Binding-site contacts:
Ligand atom C8 contacts residue HIS103 of chain 1.A at 3.4 Å.
Ligand atom O1A contacts residue HIS98 of chain 1.A at 3.3 Å (h-bond).
Ligand atom N9 contacts residue HIS103 of chain 1.A at 3.2 Å (h-bond).
Ligand atom PG contacts residue TYR203 of chain 1.A at 3.8 Å.
Ligand atom C2 contacts residue GLN263 of chain 1.A at 3.4 Å.
Ligand atom C5 contacts residue HIS258 of chain 1.A at 3.4 Å.
Ligand atom N3 contacts residue HIS103 of chain 1.A at 3.3 Å.
Ligand atom O2G contacts residue TYR203 of chain 1.A at 2.6 Å (h-bond).
Ligand atom O1B contacts residue HIS103 of chain 1.A at 3.1 Å.
Ligand atom O4' contacts residue ARG52 of chain 1.A at 3.1 Å (salt-bridge).
Ligand atom O1G contacts residue ARG254 of chain 1.A at 3.4 Å (salt-bridge).
Ligand atom O5' contacts residue ARG52 of chain 1.A at 3.6 Å (salt-bridge).
Ligand atom PA contacts residue ASP199 of chain 1.A at 3.5 Å.
Ligand atom N1 contacts residue GLN263 of chain 1.A at 3.3 Å (h-bond).
Ligand atom C4' contacts residue GLN37 of chain 1.A at 3.4 Å.
Ligand atom O3A contacts residue ASP199 of chain 1.A at 3.3 Å (salt-bridge).
Ligand atom O4' contacts residue HIS103 of chain 1.A at 2.9 Å (h-bond).
Ligand atom C4' contacts residue ARG52 of chain 1.A at 3.3 Å.
Ligand atom C4 contacts residue HIS258 of chain 1.A at 3.7 Å.
Ligand atom O3G contacts residue TYR203 of chain 1.A at 3.7 Å.
Ligand atom C1' contacts residue HIS103 of chain 1.A at 3.4 Å.
Ligand atom O3' contacts residue GLN37 of chain 1.A at 3.0 Å (h-bond).
Ligand atom N7 contacts residue HIS258 of chain 1.A at 3.6 Å.
Ligand atom N2 contacts residue GLN263 of chain 1.A at 3.3 Å (h-bond).
Ligand atom C6 contacts residue HIS258 of chain 1.A at 3.7 Å.
Ligand atom C5' contacts residue TYR203 of chain 1.A at 3.5 Å (hydrophobic).
Ligand atom C5' contacts residue ARG52 of chain 1.A at 3.7 Å.
Ligand atom C3' contacts residue TYR203 of chain 1.A at 3.6 Å (hydrophobic).
Ligand atom O2G contacts residue ARG254 of chain 1.A at 3.7 Å.
Ligand atom O2A contacts residue ASN95 of chain 1.A at 3.4 Å (h-bond).
Ligand atom C4 contacts residue HIS103 of chain 1.A at 3.2 Å.
Ligand atom O5' contacts residue HIS103 of chain 1.A at 3.1 Å (h-bond).
Ligand atom O3' contacts residue ASP207 of chain 1.A at 2.7 Å (salt-bridge).
Ligand atom O1A contacts residue HIS121 of chain 1.A at 2.9 Å.
Ligand atom C3' contacts residue GLN37 of chain 1.A at 3.6 Å.
Ligand atom O3G contacts residue LYS200 of chain 1.A at 3.7 Å.
Ligand atom O1B contacts residue HIS121 of chain 1.A at 3.5 Å (h-bond).
Ligand atom O3' contacts residue LEU38 of chain 1.A at 3.6 Å.
Ligand atom C2' contacts residue TYR262 of chain 1.A at 3.5 Å (hydrophobic).
Ligand atom O2A contacts residue ASP199 of chain 1.A at 2.5 Å (salt-bridge).

Sequence of chain 1.A:
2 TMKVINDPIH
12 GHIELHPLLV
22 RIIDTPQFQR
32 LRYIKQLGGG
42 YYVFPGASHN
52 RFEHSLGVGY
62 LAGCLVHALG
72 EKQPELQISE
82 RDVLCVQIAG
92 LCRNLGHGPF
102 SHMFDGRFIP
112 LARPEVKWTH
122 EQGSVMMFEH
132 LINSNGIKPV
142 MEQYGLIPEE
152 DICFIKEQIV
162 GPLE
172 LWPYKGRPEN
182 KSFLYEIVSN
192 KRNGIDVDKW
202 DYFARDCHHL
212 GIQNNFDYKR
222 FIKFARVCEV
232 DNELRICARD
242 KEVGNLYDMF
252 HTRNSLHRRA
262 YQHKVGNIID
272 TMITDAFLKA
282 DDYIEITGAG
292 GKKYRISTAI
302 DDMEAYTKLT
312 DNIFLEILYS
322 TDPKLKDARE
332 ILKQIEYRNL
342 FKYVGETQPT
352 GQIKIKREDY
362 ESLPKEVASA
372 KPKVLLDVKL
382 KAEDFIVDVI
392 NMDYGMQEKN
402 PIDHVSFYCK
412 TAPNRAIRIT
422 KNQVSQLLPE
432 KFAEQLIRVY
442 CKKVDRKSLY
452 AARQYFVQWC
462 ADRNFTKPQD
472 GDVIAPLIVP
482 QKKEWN

A small-molecule ligand and the protein it binds are described below.
Small molecule (SMILES): Nc1nc2c(ncn2[C@H]2C[C@H](O)[C@@H](CO[P](=O)(O)O[P](=O)(O)OP(=O)(O)O)O2)c(=O)[nH]1